Binding-site contacts:
Ligand atom C7 contacts residue ASN165 of chain 1.E at 3.9 Å.
Ligand atom O6 contacts residue ASN165 of chain 1.E at 3.0 Å (h-bond).
Ligand atom C5 contacts residue ASN165 of chain 1.E at 3.3 Å.
Ligand atom C2 contacts residue ASN165 of chain 1.E at 2.5 Å.
Ligand atom C4 contacts residue ASN165 of chain 1.E at 4.0 Å.
Ligand atom C7 contacts residue ASP163 of chain 1.E at 3.4 Å.
Ligand atom C6 contacts residue ASN165 of chain 1.E at 3.2 Å.
Ligand atom C1 contacts residue ASN165 of chain 1.E at 1.4 Å.
Ligand atom O5 contacts residue ASN165 of chain 1.E at 2.4 Å (h-bond).
Ligand atom C3 contacts residue ASN165 of chain 1.E at 3.7 Å.
Ligand atom O7 contacts residue ASP163 of chain 1.E at 2.9 Å (salt-bridge).
Ligand atom N2 contacts residue ASN165 of chain 1.E at 3.2 Å (h-bond).
Ligand atom C2 contacts residue ASP163 of chain 1.E at 4.4 Å.
Ligand atom C8 contacts residue ASN165 of chain 1.E at 4.0 Å.
Ligand atom N2 contacts residue ASP163 of chain 1.E at 3.3 Å (salt-bridge).

A small-molecule ligand and the protein it binds are described below.
Small molecule (SMILES): CC(=O)N[C@H]1[C@H](O[C@H]2[C@H](O)[C@@H](NC(C)=O)CO[C@@H]2CO)O[C@H](CO)[C@@H](O[C@@H]2O[C@H](CO)[C@@H](O)[C@H](O)[C@@H]2O)[C@@H]1O

Sequence of chain 1.E:
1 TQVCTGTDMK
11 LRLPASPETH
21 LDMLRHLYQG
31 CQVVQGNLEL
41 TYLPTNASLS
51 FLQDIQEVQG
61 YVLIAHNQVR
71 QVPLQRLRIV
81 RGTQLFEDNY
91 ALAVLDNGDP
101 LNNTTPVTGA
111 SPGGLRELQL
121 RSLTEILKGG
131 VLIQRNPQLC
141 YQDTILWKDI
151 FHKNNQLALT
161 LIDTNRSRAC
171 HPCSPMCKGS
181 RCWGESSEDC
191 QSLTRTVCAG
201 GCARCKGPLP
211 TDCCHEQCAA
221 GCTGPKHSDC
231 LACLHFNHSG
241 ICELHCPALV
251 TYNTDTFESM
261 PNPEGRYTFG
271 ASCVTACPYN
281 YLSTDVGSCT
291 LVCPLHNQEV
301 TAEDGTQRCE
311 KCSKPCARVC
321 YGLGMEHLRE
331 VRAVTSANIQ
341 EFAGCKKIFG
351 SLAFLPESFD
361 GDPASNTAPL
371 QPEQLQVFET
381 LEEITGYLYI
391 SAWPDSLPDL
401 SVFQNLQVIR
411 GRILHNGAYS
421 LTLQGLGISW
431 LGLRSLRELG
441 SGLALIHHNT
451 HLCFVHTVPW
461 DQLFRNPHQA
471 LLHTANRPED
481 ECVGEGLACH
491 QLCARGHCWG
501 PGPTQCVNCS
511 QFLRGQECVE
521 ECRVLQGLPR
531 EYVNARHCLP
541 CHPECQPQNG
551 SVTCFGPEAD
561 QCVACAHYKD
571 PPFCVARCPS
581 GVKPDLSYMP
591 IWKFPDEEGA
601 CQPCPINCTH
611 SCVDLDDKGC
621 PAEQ